A protein and the small-molecule ligand that binds it are described below.
Small molecule (SMILES): CC(=O)N[C@@H]1[C@@H](O)[C@H](O)[C@@H](CO)O[C@H]1O

Sequence of chain 1.A:
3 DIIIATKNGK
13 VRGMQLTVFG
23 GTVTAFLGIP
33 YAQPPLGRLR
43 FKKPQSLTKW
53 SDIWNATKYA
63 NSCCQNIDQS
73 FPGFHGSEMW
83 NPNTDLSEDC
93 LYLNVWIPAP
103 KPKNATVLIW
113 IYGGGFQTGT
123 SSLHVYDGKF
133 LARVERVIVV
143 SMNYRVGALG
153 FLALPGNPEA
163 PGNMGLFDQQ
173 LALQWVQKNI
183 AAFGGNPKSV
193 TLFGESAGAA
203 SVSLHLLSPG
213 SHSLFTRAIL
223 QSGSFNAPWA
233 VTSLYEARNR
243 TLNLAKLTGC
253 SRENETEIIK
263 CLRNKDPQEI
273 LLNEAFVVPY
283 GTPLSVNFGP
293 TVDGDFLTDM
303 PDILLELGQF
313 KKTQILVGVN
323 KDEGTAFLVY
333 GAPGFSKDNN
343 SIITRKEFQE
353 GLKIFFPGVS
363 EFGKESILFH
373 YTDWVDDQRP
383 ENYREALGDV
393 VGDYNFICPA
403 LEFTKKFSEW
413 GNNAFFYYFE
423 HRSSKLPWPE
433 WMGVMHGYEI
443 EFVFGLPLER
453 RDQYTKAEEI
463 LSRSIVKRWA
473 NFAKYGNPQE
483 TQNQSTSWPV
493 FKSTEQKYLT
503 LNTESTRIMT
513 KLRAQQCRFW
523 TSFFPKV

Binding-site contacts:
Ligand atom C7 contacts residue ASN256 of chain 1.A at 3.5 Å.
Ligand atom C1 contacts residue THR258 of chain 1.A at 3.1 Å.
Ligand atom O5 contacts residue ASN256 of chain 1.A at 2.4 Å (h-bond).
Ligand atom C2 contacts residue ASN256 of chain 1.A at 2.4 Å.
Ligand atom C1 contacts residue ASN256 of chain 1.A at 1.4 Å.
Ligand atom C4 contacts residue ASN256 of chain 1.A at 4.2 Å.
Ligand atom O7 contacts residue ASN256 of chain 1.A at 3.8 Å.
Ligand atom O5 contacts residue THR258 of chain 1.A at 3.2 Å (h-bond).
Ligand atom C3 contacts residue ASN256 of chain 1.A at 3.8 Å.
Ligand atom C5 contacts residue THR258 of chain 1.A at 3.7 Å.
Ligand atom C6 contacts residue THR258 of chain 1.A at 4.4 Å.
Ligand atom C5 contacts residue ASN256 of chain 1.A at 3.7 Å.
Ligand atom N2 contacts residue ASN256 of chain 1.A at 2.9 Å (h-bond).